Binding-site contacts:
Ligand atom C05 contacts residue LEU99 of chain 1.A at 4.0 Å (hydrophobic).
Ligand atom C02 contacts residue HEM1 of chain 1.C at 3.6 Å.
Ligand atom C09 contacts residue SER248 of chain 1.A at 4.2 Å.
Ligand atom O10 contacts residue ILE98 of chain 1.A at 3.9 Å.
Ligand atom C07 contacts residue PHE299 of chain 1.A at 3.7 Å (hydrophobic).
Ligand atom C05 contacts residue ALA249 of chain 1.A at 3.8 Å (hydrophobic).
Ligand atom C04 contacts residue LEU99 of chain 1.A at 3.8 Å (hydrophobic).
Ligand atom C05 contacts residue PHE186 of chain 1.A at 4.0 Å (hydrophobic).
Ligand atom O11 contacts residue ARG93 of chain 1.A at 2.9 Å (salt-bridge).
Ligand atom C09 contacts residue SER245 of chain 1.A at 3.4 Å.
Ligand atom C04 contacts residue ARG93 of chain 1.A at 4.2 Å.
Ligand atom C09 contacts residue SER96 of chain 1.A at 3.6 Å.
Ligand atom O10 contacts residue SER245 of chain 1.A at 2.6 Å (h-bond).
Ligand atom O11 contacts residue SER245 of chain 1.A at 3.6 Å.
Ligand atom C09 contacts residue LEU99 of chain 1.A at 4.2 Å (hydrophobic).
Ligand atom O11 contacts residue SER248 of chain 1.A at 3.4 Å.
Ligand atom C01 contacts residue HEM1 of chain 1.C at 3.4 Å.
Ligand atom C07 contacts residue PHE183 of chain 1.A at 3.8 Å (hydrophobic).
Ligand atom C02 contacts residue LEU99 of chain 1.A at 3.8 Å (hydrophobic).
Ligand atom C04 contacts residue SER248 of chain 1.A at 4.0 Å.
Ligand atom C01 contacts residue LEU99 of chain 1.A at 3.8 Å (hydrophobic).
Ligand atom O10 contacts residue SER96 of chain 1.A at 2.6 Å (h-bond).
Ligand atom O10 contacts residue LEU99 of chain 1.A at 3.7 Å.
Ligand atom O11 contacts residue SER96 of chain 1.A at 4.0 Å.
Ligand atom C03 contacts residue LEU99 of chain 1.A at 3.7 Å (hydrophobic).
Ligand atom CL08 contacts residue PHE183 of chain 1.A at 3.7 Å.
Ligand atom C02 contacts residue ALA249 of chain 1.A at 3.9 Å (hydrophobic).
Ligand atom CL08 contacts residue HEM1 of chain 1.C at 3.3 Å.
Ligand atom C05 contacts residue PHE183 of chain 1.A at 3.9 Å (hydrophobic).
Ligand atom CL08 contacts residue THR253 of chain 1.A at 3.5 Å.
Ligand atom C03 contacts residue ALA249 of chain 1.A at 4.0 Å (hydrophobic).
Ligand atom C01 contacts residue ALA249 of chain 1.A at 3.6 Å (hydrophobic).
Ligand atom C04 contacts residue VAL182 of chain 1.A at 4.2 Å (hydrophobic).
Ligand atom C07 contacts residue HEM1 of chain 1.C at 4.0 Å.
Ligand atom C06 contacts residue LEU99 of chain 1.A at 4.1 Å (hydrophobic).
Ligand atom C09 contacts residue ARG93 of chain 1.A at 3.9 Å.
Ligand atom C04 contacts residue ALA249 of chain 1.A at 4.0 Å (hydrophobic).
Ligand atom C07 contacts residue ALA249 of chain 1.A at 4.2 Å (hydrophobic).
Ligand atom CL08 contacts residue ALA249 of chain 1.A at 3.6 Å.
Ligand atom C06 contacts residue ALA249 of chain 1.A at 3.6 Å (hydrophobic).

The protein below binds the small molecule below.
Small molecule (SMILES): O=C(O)c1ccc(CCl)cc1

Sequence of chain 1.A:
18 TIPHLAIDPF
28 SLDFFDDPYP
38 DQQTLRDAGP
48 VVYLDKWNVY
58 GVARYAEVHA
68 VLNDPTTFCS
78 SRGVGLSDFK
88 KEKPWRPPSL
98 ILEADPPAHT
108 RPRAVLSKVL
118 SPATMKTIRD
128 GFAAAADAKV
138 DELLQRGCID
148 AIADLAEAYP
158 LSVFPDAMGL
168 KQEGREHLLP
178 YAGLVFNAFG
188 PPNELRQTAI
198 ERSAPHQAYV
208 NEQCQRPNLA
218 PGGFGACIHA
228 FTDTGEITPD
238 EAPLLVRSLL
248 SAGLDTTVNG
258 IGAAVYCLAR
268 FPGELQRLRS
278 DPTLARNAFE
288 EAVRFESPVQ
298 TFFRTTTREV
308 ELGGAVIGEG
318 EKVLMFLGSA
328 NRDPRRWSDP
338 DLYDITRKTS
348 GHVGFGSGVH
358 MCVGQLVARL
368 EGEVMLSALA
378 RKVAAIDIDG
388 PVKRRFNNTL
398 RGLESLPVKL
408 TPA